Sequence of chain 2.C:
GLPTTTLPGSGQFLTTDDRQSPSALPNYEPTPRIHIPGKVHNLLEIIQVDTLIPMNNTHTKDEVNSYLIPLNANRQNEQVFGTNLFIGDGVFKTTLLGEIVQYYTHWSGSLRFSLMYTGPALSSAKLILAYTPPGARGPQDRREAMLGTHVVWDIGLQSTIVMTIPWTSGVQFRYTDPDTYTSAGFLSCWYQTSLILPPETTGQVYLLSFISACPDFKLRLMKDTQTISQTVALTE

The protein below binds the small molecule below.
Small molecule (SMILES): Cc1cc(CCCCCOc2c(Cl)cc(C3=NCCO3)cc2Cl)on1

Sequence of chain 2.A:
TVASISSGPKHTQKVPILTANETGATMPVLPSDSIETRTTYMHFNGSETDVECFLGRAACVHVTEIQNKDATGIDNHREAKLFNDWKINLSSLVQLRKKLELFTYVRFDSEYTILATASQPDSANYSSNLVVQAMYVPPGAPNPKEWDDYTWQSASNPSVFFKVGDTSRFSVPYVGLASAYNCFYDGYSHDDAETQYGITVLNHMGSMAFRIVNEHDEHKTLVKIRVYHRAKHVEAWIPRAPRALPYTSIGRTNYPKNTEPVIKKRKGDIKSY

Binding-site contacts:
Ligand atom CL1 contacts residue LEU25 of chain 2.C at 3.5 Å.
Ligand atom C31 contacts residue TYR197 of chain 2.A at 3.6 Å (hydrophobic).
Ligand atom C1C contacts residue TYR128 of chain 2.A at 3.6 Å (hydrophobic).
Ligand atom C5B contacts residue MET224 of chain 2.A at 3.8 Å (hydrophobic).
Ligand atom C5A contacts residue VAL176 of chain 2.A at 3.8 Å (hydrophobic).
Ligand atom C4A contacts residue ALA150 of chain 2.A at 3.9 Å (hydrophobic).
Ligand atom C2C contacts residue ILE104 of chain 2.A at 3.9 Å (hydrophobic).
Ligand atom C31 contacts residue ASN219 of chain 2.A at 3.7 Å.
Ligand atom C3B contacts residue TYR152 of chain 2.A at 3.9 Å (hydrophobic).
Ligand atom C5 contacts residue LEU106 of chain 2.A at 3.7 Å (hydrophobic).
Ligand atom C5 contacts residue MET221 of chain 2.A at 3.9 Å (hydrophobic).
Ligand atom CL1 contacts residue VAL188 of chain 2.A at 3.7 Å.
Ligand atom C5C contacts residue TYR152 of chain 2.A at 3.8 Å (hydrophobic).
Ligand atom C5B contacts residue PHE186 of chain 2.A at 3.8 Å (hydrophobic).
Ligand atom C4 contacts residue TYR197 of chain 2.A at 3.6 Å (hydrophobic).
Ligand atom C2C contacts residue MET221 of chain 2.A at 3.3 Å (hydrophobic).
Ligand atom C4B contacts residue TYR152 of chain 2.A at 3.7 Å (hydrophobic).
Ligand atom CL2 contacts residue TYR128 of chain 2.A at 3.4 Å.
Ligand atom O1A contacts residue MET224 of chain 2.A at 3.9 Å.
Ligand atom C3B contacts residue ALA24 of chain 2.C at 4.0 Å (hydrophobic).
Ligand atom N2 contacts residue ASN219 of chain 2.A at 3.5 Å (h-bond).
Ligand atom C1C contacts residue LEU106 of chain 2.A at 3.9 Å (hydrophobic).
Ligand atom C5A contacts residue ALA150 of chain 2.A at 3.4 Å (hydrophobic).
Ligand atom CL2 contacts residue MET224 of chain 2.A at 3.2 Å.
Ligand atom O1 contacts residue MET221 of chain 2.A at 3.4 Å (h-bond).
Ligand atom O1B contacts residue VAL188 of chain 2.A at 3.8 Å.
Ligand atom N2 contacts residue MET221 of chain 2.A at 3.9 Å.
Ligand atom C4B contacts residue PHE186 of chain 2.A at 3.6 Å (hydrophobic).
Ligand atom N3A contacts residue PRO174 of chain 2.A at 3.3 Å (h-bond).
Ligand atom C3C contacts residue TYR128 of chain 2.A at 3.8 Å (hydrophobic).
Ligand atom N3A contacts residue ALA24 of chain 2.C at 3.8 Å.
Ligand atom CL2 contacts residue ILE104 of chain 2.A at 3.4 Å.
Ligand atom C4A contacts residue VAL176 of chain 2.A at 3.9 Å (hydrophobic).
Ligand atom O1A contacts residue PHE186 of chain 2.A at 3.4 Å.
Ligand atom C4C contacts residue VAL191 of chain 2.A at 3.7 Å (hydrophobic).
Ligand atom C4A contacts residue SER175 of chain 2.A at 3.6 Å.
Ligand atom C4A contacts residue PRO174 of chain 2.A at 3.2 Å (hydrophobic).
Ligand atom C3C contacts residue ILE104 of chain 2.A at 3.6 Å (hydrophobic).
Ligand atom C2A contacts residue PHE186 of chain 2.A at 3.6 Å (hydrophobic).
Ligand atom O1 contacts residue LEU106 of chain 2.A at 3.7 Å.